The small molecule below binds the protein below.
Small molecule (SMILES): CC(=O)N[C@@H]1[C@@H](O)[C@H](O)[C@@H](CO)O[C@H]1O

Binding-site contacts:
Ligand atom O7 contacts residue GLY339 of chain 1.B at 3.9 Å.
Ligand atom O3 contacts residue SER371 of chain 1.B at 4.2 Å.
Ligand atom C5 contacts residue ASN343 of chain 1.B at 3.8 Å.
Ligand atom C7 contacts residue SER371 of chain 1.B at 4.1 Å.
Ligand atom C2 contacts residue ASN343 of chain 1.B at 2.5 Å.
Ligand atom O5 contacts residue ASN343 of chain 1.B at 2.4 Å (h-bond).
Ligand atom C8 contacts residue VAL367 of chain 1.B at 3.7 Å (hydrophobic).
Ligand atom C2 contacts residue SER371 of chain 1.B at 4.2 Å.
Ligand atom C3 contacts residue SER371 of chain 1.B at 3.9 Å.
Ligand atom N2 contacts residue ASN343 of chain 1.B at 3.0 Å (h-bond).
Ligand atom C8 contacts residue SER371 of chain 1.B at 4.0 Å.
Ligand atom C8 contacts residue LEU368 of chain 1.B at 3.9 Å (hydrophobic).
Ligand atom C4 contacts residue ASN343 of chain 1.B at 4.3 Å.
Ligand atom C3 contacts residue ASN343 of chain 1.B at 3.9 Å.
Ligand atom C1 contacts residue ASN343 of chain 1.B at 1.5 Å.
Ligand atom N2 contacts residue SER371 of chain 1.B at 3.3 Å (h-bond).
Ligand atom C7 contacts residue ASN343 of chain 1.B at 3.5 Å.
Ligand atom O7 contacts residue ASN343 of chain 1.B at 3.6 Å (h-bond).

Sequence of chain 1.B:
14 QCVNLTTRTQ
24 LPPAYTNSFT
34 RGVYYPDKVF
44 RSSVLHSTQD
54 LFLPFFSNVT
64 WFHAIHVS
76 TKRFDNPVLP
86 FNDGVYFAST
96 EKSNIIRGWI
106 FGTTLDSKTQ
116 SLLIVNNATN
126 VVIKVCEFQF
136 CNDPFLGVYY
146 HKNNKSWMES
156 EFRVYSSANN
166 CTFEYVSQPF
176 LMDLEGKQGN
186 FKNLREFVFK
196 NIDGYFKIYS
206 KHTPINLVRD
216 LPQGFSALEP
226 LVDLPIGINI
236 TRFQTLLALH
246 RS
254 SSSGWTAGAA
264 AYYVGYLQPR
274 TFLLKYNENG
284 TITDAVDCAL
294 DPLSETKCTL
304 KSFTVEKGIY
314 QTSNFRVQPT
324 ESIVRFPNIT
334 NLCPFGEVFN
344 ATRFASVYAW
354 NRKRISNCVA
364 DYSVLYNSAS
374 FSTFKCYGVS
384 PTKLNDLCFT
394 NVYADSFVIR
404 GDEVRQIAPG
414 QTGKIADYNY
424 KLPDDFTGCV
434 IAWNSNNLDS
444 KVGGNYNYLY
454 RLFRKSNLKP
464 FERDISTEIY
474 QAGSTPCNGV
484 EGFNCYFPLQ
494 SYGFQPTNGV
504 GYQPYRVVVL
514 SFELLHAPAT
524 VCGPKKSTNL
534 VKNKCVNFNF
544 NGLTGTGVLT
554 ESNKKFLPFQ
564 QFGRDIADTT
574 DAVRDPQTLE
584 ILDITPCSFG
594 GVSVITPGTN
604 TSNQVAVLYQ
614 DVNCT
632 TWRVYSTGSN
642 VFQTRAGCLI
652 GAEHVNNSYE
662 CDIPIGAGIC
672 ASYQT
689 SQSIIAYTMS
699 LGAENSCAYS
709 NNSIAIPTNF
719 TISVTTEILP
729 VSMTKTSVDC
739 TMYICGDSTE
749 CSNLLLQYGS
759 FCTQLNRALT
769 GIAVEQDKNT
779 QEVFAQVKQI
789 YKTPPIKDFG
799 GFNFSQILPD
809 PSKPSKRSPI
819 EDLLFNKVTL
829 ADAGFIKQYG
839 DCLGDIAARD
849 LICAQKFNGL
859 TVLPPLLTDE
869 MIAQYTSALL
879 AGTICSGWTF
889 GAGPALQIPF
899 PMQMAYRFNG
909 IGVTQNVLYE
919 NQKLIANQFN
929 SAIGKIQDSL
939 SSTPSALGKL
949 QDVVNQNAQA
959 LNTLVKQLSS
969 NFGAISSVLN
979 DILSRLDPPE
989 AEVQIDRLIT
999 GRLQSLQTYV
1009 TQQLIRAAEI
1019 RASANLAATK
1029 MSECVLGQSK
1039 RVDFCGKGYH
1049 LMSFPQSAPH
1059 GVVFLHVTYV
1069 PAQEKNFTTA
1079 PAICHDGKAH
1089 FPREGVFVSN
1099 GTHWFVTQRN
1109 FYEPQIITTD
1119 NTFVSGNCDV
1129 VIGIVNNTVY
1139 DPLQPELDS